Binding-site contacts:
Ligand atom N contacts residue GLU63 of chain 1.B at 2.8 Å (salt-bridge).
Ligand atom OZ contacts residue THR95 of chain 1.B at 2.6 Å (h-bond).
Ligand atom N contacts residue SER254 of chain 1.D at 3.8 Å.
Ligand atom O contacts residue THR95 of chain 1.B at 3.6 Å (h-bond).
Ligand atom CB contacts residue TYR29 of chain 1.B at 3.5 Å (hydrophobic).
Ligand atom CE contacts residue THR95 of chain 1.B at 3.7 Å.
Ligand atom OXT contacts residue GLY14 of chain 1.B at 3.5 Å.
Ligand atom OZ contacts residue THR15 of chain 1.B at 2.7 Å (h-bond).
Ligand atom CE contacts residue TYR29 of chain 1.B at 2.3 Å (hydrophobic).
Ligand atom C contacts residue SER62 of chain 1.B at 3.3 Å.
Ligand atom CA contacts residue THR15 of chain 1.B at 4.0 Å.
Ligand atom OXT contacts residue GLY94 of chain 1.B at 3.4 Å.
Ligand atom O contacts residue SER62 of chain 1.B at 2.2 Å (h-bond).
Ligand atom O contacts residue GLU63 of chain 1.B at 3.6 Å.
Ligand atom O contacts residue ASP96 of chain 1.B at 3.2 Å (salt-bridge).
Ligand atom OXT contacts residue ALA31 of chain 1.B at 3.7 Å.
Ligand atom CG contacts residue THR15 of chain 1.B at 2.4 Å.
Ligand atom CB contacts residue ALA31 of chain 1.B at 4.2 Å (hydrophobic).
Ligand atom CD contacts residue THR15 of chain 1.B at 1.6 Å.
Ligand atom C contacts residue GLU63 of chain 1.B at 3.5 Å.
Ligand atom OXT contacts residue ALA61 of chain 1.B at 3.4 Å.
Ligand atom CG contacts residue TYR29 of chain 1.B at 2.3 Å (hydrophobic).
Ligand atom OZ contacts residue ALA120 of chain 1.B at 3.2 Å (h-bond).
Ligand atom OZ contacts residue TYR29 of chain 1.B at 3.5 Å (h-bond).
Ligand atom CE contacts residue ALA120 of chain 1.B at 3.5 Å (hydrophobic).
Ligand atom C contacts residue GLY94 of chain 1.B at 3.7 Å.
Ligand atom OXT contacts residue SER62 of chain 1.B at 2.9 Å (h-bond).
Ligand atom N contacts residue ASP96 of chain 1.B at 3.3 Å (salt-bridge).
Ligand atom CB contacts residue THR15 of chain 1.B at 2.5 Å.
Ligand atom CE contacts residue MET121 of chain 1.B at 3.5 Å (hydrophobic).
Ligand atom C contacts residue ASP96 of chain 1.B at 3.9 Å.
Ligand atom CA contacts residue GLU63 of chain 1.B at 3.6 Å.
Ligand atom CE contacts residue THR15 of chain 1.B at 2.4 Å.
Ligand atom OZ contacts residue MET121 of chain 1.B at 4.1 Å.
Ligand atom O contacts residue GLY94 of chain 1.B at 3.5 Å.
Ligand atom CA contacts residue ASP96 of chain 1.B at 3.3 Å.
Ligand atom OXT contacts residue THR15 of chain 1.B at 4.1 Å.
Ligand atom C contacts residue THR95 of chain 1.B at 4.0 Å.
Ligand atom OXT contacts residue GLU63 of chain 1.B at 3.8 Å.
Ligand atom CD contacts residue TYR29 of chain 1.B at 1.2 Å (hydrophobic).

Sequence of chain 1.B:
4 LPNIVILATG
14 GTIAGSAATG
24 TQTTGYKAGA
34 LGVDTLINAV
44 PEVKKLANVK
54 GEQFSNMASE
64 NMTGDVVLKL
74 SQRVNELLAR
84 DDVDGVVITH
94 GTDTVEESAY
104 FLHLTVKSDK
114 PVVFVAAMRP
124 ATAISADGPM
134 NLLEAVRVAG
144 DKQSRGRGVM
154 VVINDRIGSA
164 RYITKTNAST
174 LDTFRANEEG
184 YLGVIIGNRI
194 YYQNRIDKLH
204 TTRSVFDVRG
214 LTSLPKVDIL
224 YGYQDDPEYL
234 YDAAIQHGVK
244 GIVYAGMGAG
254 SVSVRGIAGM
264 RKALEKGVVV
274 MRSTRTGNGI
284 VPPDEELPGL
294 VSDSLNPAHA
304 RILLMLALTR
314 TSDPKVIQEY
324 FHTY

The protein below binds the small molecule below.
Small molecule (SMILES): N[C@H](CCCCO)C(=O)O

Sequence of chain 1.D:
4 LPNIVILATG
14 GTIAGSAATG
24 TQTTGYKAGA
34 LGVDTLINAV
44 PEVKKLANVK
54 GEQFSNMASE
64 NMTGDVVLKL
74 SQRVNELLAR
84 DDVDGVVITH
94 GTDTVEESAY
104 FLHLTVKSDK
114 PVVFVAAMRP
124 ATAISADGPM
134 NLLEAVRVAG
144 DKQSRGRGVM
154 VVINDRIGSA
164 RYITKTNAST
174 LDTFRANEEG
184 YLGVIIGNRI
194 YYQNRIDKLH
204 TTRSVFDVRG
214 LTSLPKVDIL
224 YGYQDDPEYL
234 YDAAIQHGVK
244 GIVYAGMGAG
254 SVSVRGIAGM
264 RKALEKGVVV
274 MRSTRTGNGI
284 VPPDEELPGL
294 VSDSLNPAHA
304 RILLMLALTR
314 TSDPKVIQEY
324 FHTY